A protein and the small-molecule ligand that binds it are described below.
Small molecule (SMILES): Cc1cc(CCCCCCCOc2ccc(C3=N[C@@H](C)CO3)cc2)on1

Sequence of chain 25.C:
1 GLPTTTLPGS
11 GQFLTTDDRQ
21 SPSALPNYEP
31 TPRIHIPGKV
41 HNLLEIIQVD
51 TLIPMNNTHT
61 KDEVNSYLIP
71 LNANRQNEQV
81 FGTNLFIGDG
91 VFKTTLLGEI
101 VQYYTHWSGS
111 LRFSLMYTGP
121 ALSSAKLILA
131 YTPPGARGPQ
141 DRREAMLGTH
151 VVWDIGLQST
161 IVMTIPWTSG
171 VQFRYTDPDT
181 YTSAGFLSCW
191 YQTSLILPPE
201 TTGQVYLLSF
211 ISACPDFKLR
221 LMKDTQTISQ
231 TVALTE

Sequence of chain 25.A:
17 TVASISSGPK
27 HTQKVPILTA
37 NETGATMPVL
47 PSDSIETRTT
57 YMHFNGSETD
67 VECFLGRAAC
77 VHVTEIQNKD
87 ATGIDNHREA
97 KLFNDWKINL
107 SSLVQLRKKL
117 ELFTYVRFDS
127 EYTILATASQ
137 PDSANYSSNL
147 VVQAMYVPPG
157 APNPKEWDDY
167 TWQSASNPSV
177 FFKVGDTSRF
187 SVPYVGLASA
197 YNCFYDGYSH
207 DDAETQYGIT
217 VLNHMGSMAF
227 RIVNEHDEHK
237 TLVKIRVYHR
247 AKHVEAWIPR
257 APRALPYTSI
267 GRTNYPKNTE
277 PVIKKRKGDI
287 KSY

Binding-site contacts:
Ligand atom C7C contacts residue TYR197 of chain 25.A at 3.8 Å (hydrophobic).
Ligand atom C3C contacts residue TYR128 of chain 25.A at 3.9 Å (hydrophobic).
Ligand atom C5 contacts residue PHE186 of chain 25.A at 3.5 Å (hydrophobic).
Ligand atom C3B contacts residue MET221 of chain 25.A at 3.8 Å (hydrophobic).
Ligand atom O1 contacts residue TYR152 of chain 25.A at 3.9 Å.
Ligand atom C4B contacts residue LEU106 of chain 25.A at 3.7 Å (hydrophobic).
Ligand atom C31 contacts residue PRO174 of chain 25.A at 3.4 Å (hydrophobic).
Ligand atom C4 contacts residue PHE186 of chain 25.A at 3.6 Å (hydrophobic).
Ligand atom O1 contacts residue VAL188 of chain 25.A at 3.8 Å.
Ligand atom C1B contacts residue MET221 of chain 25.A at 3.8 Å (hydrophobic).
Ligand atom C5B contacts residue TYR197 of chain 25.A at 3.7 Å (hydrophobic).
Ligand atom C31 contacts residue VAL176 of chain 25.A at 3.3 Å (hydrophobic).
Ligand atom C4 contacts residue MET224 of chain 25.A at 3.8 Å (hydrophobic).
Ligand atom C6C contacts residue MET221 of chain 25.A at 3.7 Å (hydrophobic).
Ligand atom C7C contacts residue TYR128 of chain 25.A at 3.6 Å (hydrophobic).
Ligand atom C5C contacts residue TYR128 of chain 25.A at 3.5 Å (hydrophobic).
Ligand atom C31 contacts residue SER175 of chain 25.A at 3.6 Å.
Ligand atom CM1 contacts residue SER107 of chain 25.A at 3.9 Å.
Ligand atom C2B contacts residue MET221 of chain 25.A at 3.5 Å (hydrophobic).
Ligand atom N2 contacts residue ALA24 of chain 25.C at 3.4 Å.
Ligand atom C5C contacts residue ILE104 of chain 25.A at 3.8 Å (hydrophobic).
Ligand atom C4 contacts residue TYR152 of chain 25.A at 3.9 Å (hydrophobic).
Ligand atom C4C contacts residue TYR152 of chain 25.A at 3.8 Å (hydrophobic).
Ligand atom C6B contacts residue TYR197 of chain 25.A at 3.6 Å (hydrophobic).
Ligand atom O1 contacts residue ALA24 of chain 25.C at 3.6 Å.
Ligand atom O1 contacts residue PHE186 of chain 25.A at 3.5 Å.
Ligand atom C5 contacts residue TYR152 of chain 25.A at 3.8 Å (hydrophobic).
Ligand atom C4A contacts residue ASN219 of chain 25.A at 3.5 Å.
Ligand atom C2C contacts residue VAL188 of chain 25.A at 3.2 Å (hydrophobic).
Ligand atom C5B contacts residue LEU106 of chain 25.A at 3.5 Å (hydrophobic).
Ligand atom C3C contacts residue VAL188 of chain 25.A at 3.3 Å (hydrophobic).
Ligand atom C6B contacts residue LEU106 of chain 25.A at 3.9 Å (hydrophobic).
Ligand atom O1B contacts residue TYR128 of chain 25.A at 3.9 Å.
Ligand atom C6C contacts residue VAL191 of chain 25.A at 3.2 Å (hydrophobic).
Ligand atom O1B contacts residue MET221 of chain 25.A at 3.4 Å.
Ligand atom C31 contacts residue ALA150 of chain 25.A at 3.5 Å (hydrophobic).
Ligand atom N2 contacts residue PHE186 of chain 25.A at 3.7 Å.
Ligand atom N3A contacts residue ASN219 of chain 25.A at 3.0 Å (h-bond).
Ligand atom C3 contacts residue PHE186 of chain 25.A at 3.8 Å (hydrophobic).
Ligand atom C3 contacts residue PRO174 of chain 25.A at 3.8 Å (hydrophobic).